Binding-site contacts:
Ligand atom CD2 contacts residue TYR46 of chain 1.A at 3.6 Å (hydrophobic).
Ligand atom O contacts residue ARG47 of chain 1.A at 3.2 Å (salt-bridge).
Ligand atom N contacts residue ASP48 of chain 1.A at 2.9 Å (salt-bridge).
Ligand atom P contacts residue SER215 of chain 1.A at 3.4 Å.
Ligand atom O3P contacts residue GLY220 of chain 1.A at 3.7 Å.
Ligand atom CG contacts residue ARG45 of chain 1.A at 3.2 Å.
Ligand atom CG contacts residue GLN262 of chain 1.A at 3.4 Å.
Ligand atom CZ contacts residue ALA217 of chain 1.A at 3.7 Å (hydrophobic).
Ligand atom CB contacts residue ASP48 of chain 1.A at 3.7 Å.
Ligand atom O1P contacts residue SER215 of chain 1.A at 3.5 Å.
Ligand atom CD2 contacts residue ALA217 of chain 1.A at 3.6 Å (hydrophobic).
Ligand atom CE1 contacts residue ALA217 of chain 1.A at 3.7 Å (hydrophobic).
Ligand atom CA contacts residue ASP48 of chain 1.A at 3.6 Å.
Ligand atom O2P contacts residue SER215 of chain 1.A at 2.8 Å (h-bond).
Ligand atom CD1 contacts residue ALA217 of chain 1.A at 3.7 Å (hydrophobic).
Ligand atom O contacts residue PHE182 of chain 1.A at 3.2 Å.
Ligand atom CG contacts residue ALA217 of chain 1.A at 3.7 Å (hydrophobic).
Ligand atom CZ contacts residue PHE182 of chain 1.A at 3.3 Å (hydrophobic).
Ligand atom O1P contacts residue ARG221 of chain 1.A at 2.9 Å (salt-bridge).
Ligand atom C contacts residue ASP48 of chain 1.A at 3.7 Å.
Ligand atom OD2 contacts residue ARG24 of chain 1.A at 2.8 Å (salt-bridge).
Ligand atom OD2 contacts residue GLN262 of chain 1.A at 3.1 Å (h-bond).
Ligand atom CB contacts residue ASP48 of chain 1.A at 3.5 Å.
Ligand atom CE1 contacts residue ILE219 of chain 1.A at 3.7 Å (hydrophobic).
Ligand atom N contacts residue TYR46 of chain 1.A at 3.6 Å.
Ligand atom O1P contacts residue SER216 of chain 1.A at 2.9 Å (h-bond).
Ligand atom CD1 contacts residue ILE219 of chain 1.A at 3.7 Å (hydrophobic).
Ligand atom CD1 contacts residue PHE182 of chain 1.A at 3.7 Å (hydrophobic).
Ligand atom O3P contacts residue ARG221 of chain 1.A at 2.9 Å (salt-bridge).
Ligand atom O3P contacts residue SER215 of chain 1.A at 3.6 Å (h-bond).
Ligand atom O2P contacts residue ILE219 of chain 1.A at 3.1 Å (h-bond).
Ligand atom O contacts residue TYR46 of chain 1.A at 3.6 Å.
Ligand atom CE2 contacts residue PHE182 of chain 1.A at 3.5 Å (hydrophobic).
Ligand atom O2P contacts residue GLY218 of chain 1.A at 3.4 Å (h-bond).
Ligand atom CE2 contacts residue ALA217 of chain 1.A at 3.7 Å (hydrophobic).
Ligand atom O2P contacts residue GLY220 of chain 1.A at 2.8 Å (h-bond).
Ligand atom CE1 contacts residue PHE182 of chain 1.A at 3.3 Å (hydrophobic).
Ligand atom N contacts residue ASP48 of chain 1.A at 2.9 Å (salt-bridge).
Ligand atom O2P contacts residue ALA217 of chain 1.A at 3.6 Å (h-bond).
Ligand atom O1P contacts residue ALA217 of chain 1.A at 3.4 Å (h-bond).

Sequence of chain 1.A:
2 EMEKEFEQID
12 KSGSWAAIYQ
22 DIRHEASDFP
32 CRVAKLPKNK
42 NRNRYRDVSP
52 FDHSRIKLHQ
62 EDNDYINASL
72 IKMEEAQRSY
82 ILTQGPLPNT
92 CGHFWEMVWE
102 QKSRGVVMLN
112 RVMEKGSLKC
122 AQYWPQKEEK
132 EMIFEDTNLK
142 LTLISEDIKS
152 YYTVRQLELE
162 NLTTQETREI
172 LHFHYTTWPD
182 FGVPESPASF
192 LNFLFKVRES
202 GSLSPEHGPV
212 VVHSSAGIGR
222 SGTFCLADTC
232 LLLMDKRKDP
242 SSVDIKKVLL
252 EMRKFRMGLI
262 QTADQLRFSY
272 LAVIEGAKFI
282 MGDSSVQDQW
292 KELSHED

This protein binds this small molecule.
Small molecule (SMILES): CC(C)C[C@H](NC(=O)[C@@H]1CCCN1C(=O)CN)C(=O)N[C@@H](Cc1ccc(OP(=O)(O)O)cc1)C(=O)N[C@@H](CC(=O)O)C(=O)N[C@H](C=O)CCC(=O)O